Sequence of chain 1.C:
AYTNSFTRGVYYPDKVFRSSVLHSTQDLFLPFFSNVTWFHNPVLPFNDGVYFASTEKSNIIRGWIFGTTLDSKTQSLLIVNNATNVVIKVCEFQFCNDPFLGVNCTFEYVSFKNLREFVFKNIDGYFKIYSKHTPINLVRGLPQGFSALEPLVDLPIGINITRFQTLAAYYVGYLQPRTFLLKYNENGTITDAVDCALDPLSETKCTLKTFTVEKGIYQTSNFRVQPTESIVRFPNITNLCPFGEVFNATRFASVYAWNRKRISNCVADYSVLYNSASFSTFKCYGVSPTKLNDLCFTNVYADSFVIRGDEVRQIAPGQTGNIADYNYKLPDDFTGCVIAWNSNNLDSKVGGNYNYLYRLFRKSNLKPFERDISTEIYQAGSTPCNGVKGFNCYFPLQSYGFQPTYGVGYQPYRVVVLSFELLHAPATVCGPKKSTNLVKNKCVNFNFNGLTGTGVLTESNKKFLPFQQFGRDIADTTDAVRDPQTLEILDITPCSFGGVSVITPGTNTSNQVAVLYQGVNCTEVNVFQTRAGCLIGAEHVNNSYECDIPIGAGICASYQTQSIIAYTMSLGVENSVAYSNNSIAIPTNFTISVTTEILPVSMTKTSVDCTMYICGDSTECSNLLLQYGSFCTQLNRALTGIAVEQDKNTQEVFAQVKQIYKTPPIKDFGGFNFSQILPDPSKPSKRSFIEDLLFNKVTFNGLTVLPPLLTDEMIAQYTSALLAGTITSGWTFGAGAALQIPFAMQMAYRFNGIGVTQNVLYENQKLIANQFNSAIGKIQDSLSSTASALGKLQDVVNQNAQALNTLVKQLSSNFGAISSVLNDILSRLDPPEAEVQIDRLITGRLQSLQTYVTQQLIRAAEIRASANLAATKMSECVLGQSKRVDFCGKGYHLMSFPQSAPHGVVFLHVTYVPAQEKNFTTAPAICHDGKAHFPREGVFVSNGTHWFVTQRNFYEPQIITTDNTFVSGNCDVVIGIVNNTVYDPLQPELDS

A protein and the small-molecule ligand that binds it are described below.
Small molecule (SMILES): CC(=O)N[C@@H]1[C@@H](O)[C@H](O)[C@@H](CO)O[C@H]1O

Binding-site contacts:
Ligand atom O6 contacts residue PHE700 of chain 1.C at 4.1 Å.
Ligand atom O5 contacts residue ASN699 of chain 1.C at 2.4 Å (h-bond).
Ligand atom C3 contacts residue ASN699 of chain 1.C at 3.8 Å.
Ligand atom C3 contacts residue LEU904 of chain 1.C at 4.2 Å (hydrophobic).
Ligand atom C5 contacts residue LEU904 of chain 1.C at 4.4 Å (hydrophobic).
Ligand atom C7 contacts residue LEU904 of chain 1.C at 4.0 Å (hydrophobic).
Ligand atom O5 contacts residue GLN908 of chain 1.C at 4.0 Å.
Ligand atom C5 contacts residue GLN908 of chain 1.C at 3.5 Å.
Ligand atom O7 contacts residue LEU904 of chain 1.C at 3.6 Å.
Ligand atom C4 contacts residue LEU904 of chain 1.C at 4.5 Å (hydrophobic).
Ligand atom C5 contacts residue ASN699 of chain 1.C at 3.6 Å.
Ligand atom C6 contacts residue GLN908 of chain 1.C at 3.6 Å.
Ligand atom C7 contacts residue ASN699 of chain 1.C at 3.6 Å.
Ligand atom O4 contacts residue LEU904 of chain 1.C at 3.9 Å.
Ligand atom C2 contacts residue ASN699 of chain 1.C at 2.4 Å.
Ligand atom O6 contacts residue THR701 of chain 1.C at 3.5 Å.
Ligand atom C8 contacts residue LEU904 of chain 1.C at 4.3 Å (hydrophobic).
Ligand atom O7 contacts residue ASN699 of chain 1.C at 3.1 Å (h-bond).
Ligand atom N2 contacts residue ASN699 of chain 1.C at 2.9 Å (h-bond).
Ligand atom C1 contacts residue PHE700 of chain 1.C at 4.5 Å (hydrophobic).
Ligand atom C4 contacts residue ASN699 of chain 1.C at 4.2 Å.
Ligand atom O6 contacts residue GLN908 of chain 1.C at 2.9 Å (h-bond).
Ligand atom O5 contacts residue PHE700 of chain 1.C at 4.2 Å.
Ligand atom C1 contacts residue ASN699 of chain 1.C at 1.4 Å.